Sequence of chain 1.A:
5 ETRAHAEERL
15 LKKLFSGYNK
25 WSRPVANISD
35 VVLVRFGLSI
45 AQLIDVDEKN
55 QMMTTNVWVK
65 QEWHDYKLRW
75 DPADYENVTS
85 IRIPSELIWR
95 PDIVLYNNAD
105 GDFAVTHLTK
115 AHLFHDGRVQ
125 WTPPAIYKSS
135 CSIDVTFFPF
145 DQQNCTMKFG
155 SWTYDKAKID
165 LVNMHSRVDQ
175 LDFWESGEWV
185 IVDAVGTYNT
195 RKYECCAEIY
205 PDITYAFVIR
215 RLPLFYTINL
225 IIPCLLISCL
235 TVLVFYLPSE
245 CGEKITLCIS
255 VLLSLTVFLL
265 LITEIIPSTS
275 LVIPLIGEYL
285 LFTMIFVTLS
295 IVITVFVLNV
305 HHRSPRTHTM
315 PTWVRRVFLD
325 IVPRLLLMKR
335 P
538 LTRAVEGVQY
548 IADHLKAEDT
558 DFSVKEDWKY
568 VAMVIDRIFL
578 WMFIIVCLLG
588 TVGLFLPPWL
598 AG

The protein below binds the small molecule below.
Small molecule (SMILES): CC(=O)OCC[N+](C)(C)C

Sequence of chain 1.B:
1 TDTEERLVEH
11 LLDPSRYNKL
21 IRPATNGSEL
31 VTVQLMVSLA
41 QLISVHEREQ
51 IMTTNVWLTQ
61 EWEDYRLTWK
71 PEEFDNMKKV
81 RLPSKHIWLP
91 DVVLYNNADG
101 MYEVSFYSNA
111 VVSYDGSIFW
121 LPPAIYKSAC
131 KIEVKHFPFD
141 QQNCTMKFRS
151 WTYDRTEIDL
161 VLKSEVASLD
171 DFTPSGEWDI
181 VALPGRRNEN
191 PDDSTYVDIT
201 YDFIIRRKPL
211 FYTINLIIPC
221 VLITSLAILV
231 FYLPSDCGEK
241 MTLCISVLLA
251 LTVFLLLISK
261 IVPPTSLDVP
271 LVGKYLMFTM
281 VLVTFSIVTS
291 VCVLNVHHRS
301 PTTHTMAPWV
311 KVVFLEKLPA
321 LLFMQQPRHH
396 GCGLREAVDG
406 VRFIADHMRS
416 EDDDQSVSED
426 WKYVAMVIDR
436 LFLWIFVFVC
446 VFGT

Binding-site contacts:
Ligand atom C10 contacts residue TYR100 of chain 1.A at 3.0 Å (hydrophobic).
Ligand atom C6 contacts residue THR157 of chain 1.A at 4.2 Å.
Ligand atom O7 contacts residue THR157 of chain 1.A at 3.8 Å.
Ligand atom C9 contacts residue CYS199 of chain 1.A at 3.8 Å (hydrophobic).
Ligand atom O4 contacts residue TRP156 of chain 1.A at 3.1 Å (h-bond).
Ligand atom C10 contacts residue TRP156 of chain 1.A at 3.3 Å (hydrophobic).
Ligand atom C10 contacts residue SER155 of chain 1.A at 4.3 Å.
Ligand atom C9 contacts residue TRP156 of chain 1.A at 3.6 Å (hydrophobic).
Ligand atom C2 contacts residue TRP156 of chain 1.A at 3.9 Å (hydrophobic).
Ligand atom C5 contacts residue CYS200 of chain 1.A at 4.4 Å (hydrophobic).
Ligand atom O4 contacts residue CYS199 of chain 1.A at 4.4 Å.
Ligand atom N1 contacts residue TRP156 of chain 1.A at 3.9 Å.
Ligand atom C3 contacts residue TRP156 of chain 1.A at 3.3 Å (hydrophobic).
Ligand atom C8 contacts residue TYR100 of chain 1.A at 4.0 Å (hydrophobic).
Ligand atom O4 contacts residue LEU121 of chain 1.B at 3.8 Å.
Ligand atom C6 contacts residue TRP156 of chain 1.A at 4.0 Å (hydrophobic).
Ligand atom C5 contacts residue THR157 of chain 1.A at 4.3 Å.
Ligand atom C6 contacts residue TYR204 of chain 1.A at 3.6 Å (hydrophobic).
Ligand atom C6 contacts residue CYS200 of chain 1.A at 4.0 Å (hydrophobic).
Ligand atom N1 contacts residue CYS199 of chain 1.A at 4.3 Å.
Ligand atom C6 contacts residue PHE119 of chain 1.B at 4.0 Å (hydrophobic).
Ligand atom C5 contacts residue PHE119 of chain 1.B at 4.4 Å (hydrophobic).
Ligand atom C9 contacts residue TYR204 of chain 1.A at 3.8 Å (hydrophobic).
Ligand atom C8 contacts residue TYR197 of chain 1.A at 3.7 Å (hydrophobic).
Ligand atom C2 contacts residue LEU121 of chain 1.B at 3.6 Å (hydrophobic).
Ligand atom C5 contacts residue LEU121 of chain 1.B at 3.9 Å (hydrophobic).
Ligand atom O7 contacts residue TRP156 of chain 1.A at 3.6 Å.
Ligand atom C3 contacts residue LEU121 of chain 1.B at 3.5 Å (hydrophobic).
Ligand atom C9 contacts residue CYS200 of chain 1.A at 4.0 Å (hydrophobic).
Ligand atom C6 contacts residue VAL111 of chain 1.B at 4.2 Å (hydrophobic).
Ligand atom C8 contacts residue TRP57 of chain 1.B at 3.6 Å (hydrophobic).
Ligand atom C2 contacts residue TRP57 of chain 1.B at 4.4 Å (hydrophobic).
Ligand atom O4 contacts residue CYS200 of chain 1.A at 3.9 Å.
Ligand atom C5 contacts residue TRP156 of chain 1.A at 3.4 Å (hydrophobic).
Ligand atom N1 contacts residue TYR100 of chain 1.A at 4.1 Å.
Ligand atom O7 contacts residue LEU121 of chain 1.B at 3.4 Å.
Ligand atom C8 contacts residue CYS199 of chain 1.A at 4.2 Å (hydrophobic).
Ligand atom C2 contacts residue CYS199 of chain 1.A at 4.3 Å (hydrophobic).